Sequence of chain 1.D:
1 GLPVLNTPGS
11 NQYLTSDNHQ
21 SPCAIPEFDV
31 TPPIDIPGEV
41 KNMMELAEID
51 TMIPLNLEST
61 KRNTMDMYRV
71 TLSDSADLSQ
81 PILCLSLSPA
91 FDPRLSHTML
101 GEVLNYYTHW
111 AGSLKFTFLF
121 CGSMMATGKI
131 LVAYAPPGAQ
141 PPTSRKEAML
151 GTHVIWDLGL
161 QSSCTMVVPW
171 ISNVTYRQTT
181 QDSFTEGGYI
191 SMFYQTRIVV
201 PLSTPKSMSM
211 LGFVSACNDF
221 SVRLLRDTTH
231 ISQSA

This small molecule binds to this protein.
Small molecule (SMILES): Cc1cc(CCCCCCCOc2ccc(C3=NCCO3)cc2)on1

Sequence of chain 5.B:
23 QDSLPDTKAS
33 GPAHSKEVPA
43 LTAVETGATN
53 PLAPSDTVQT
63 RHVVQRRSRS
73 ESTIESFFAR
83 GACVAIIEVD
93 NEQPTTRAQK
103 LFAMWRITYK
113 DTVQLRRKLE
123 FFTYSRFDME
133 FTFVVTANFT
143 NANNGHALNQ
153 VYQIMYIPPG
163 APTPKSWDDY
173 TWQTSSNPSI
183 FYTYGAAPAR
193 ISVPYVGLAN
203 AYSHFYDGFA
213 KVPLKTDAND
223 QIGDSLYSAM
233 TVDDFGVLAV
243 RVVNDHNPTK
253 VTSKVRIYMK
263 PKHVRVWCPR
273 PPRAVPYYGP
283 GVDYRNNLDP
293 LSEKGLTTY

Binding-site contacts:
Ligand atom C4A contacts residue SER181 of chain 5.B at 3.8 Å.
Ligand atom C4 contacts residue PHE237 of chain 5.B at 3.1 Å (hydrophobic).
Ligand atom C6C contacts residue PHE237 of chain 5.B at 3.9 Å (hydrophobic).
Ligand atom C6C contacts residue VAL198 of chain 5.B at 3.9 Å (hydrophobic).
Ligand atom C5B contacts residue LEU240 of chain 5.B at 3.5 Å (hydrophobic).
Ligand atom N2 contacts residue TYR204 of chain 5.B at 3.8 Å.
Ligand atom C5A contacts residue ILE182 of chain 5.B at 3.5 Å (hydrophobic).
Ligand atom C6B contacts residue PHE133 of chain 5.B at 3.5 Å (hydrophobic).
Ligand atom C2B contacts residue VAL195 of chain 5.B at 3.9 Å (hydrophobic).
Ligand atom C4A contacts residue ILE182 of chain 5.B at 3.9 Å (hydrophobic).
Ligand atom C2C contacts residue PHE237 of chain 5.B at 3.8 Å (hydrophobic).
Ligand atom C3 contacts residue PHE237 of chain 5.B at 3.7 Å (hydrophobic).
Ligand atom O1B contacts residue ILE109 of chain 5.B at 3.8 Å.
Ligand atom C7C contacts residue TYR158 of chain 5.B at 3.8 Å (hydrophobic).
Ligand atom C5 contacts residue TYR111 of chain 5.B at 3.8 Å (hydrophobic).
Ligand atom C4A contacts residue PRO180 of chain 5.B at 3.3 Å (hydrophobic).
Ligand atom O1A contacts residue PHE135 of chain 5.B at 3.8 Å.
Ligand atom O1 contacts residue PHE129 of chain 5.B at 3.8 Å.
Ligand atom C2A contacts residue TYR158 of chain 5.B at 3.9 Å (hydrophobic).
Ligand atom C4B contacts residue ILE193 of chain 5.B at 3.8 Å (hydrophobic).
Ligand atom N3A contacts residue TYR158 of chain 5.B at 3.7 Å.
Ligand atom C5B contacts residue ILE193 of chain 5.B at 3.9 Å (hydrophobic).
Ligand atom C4B contacts residue TYR158 of chain 5.B at 3.8 Å (hydrophobic).
Ligand atom N2 contacts residue TYR111 of chain 5.B at 3.1 Å.
Ligand atom N3A contacts residue PRO180 of chain 5.B at 3.7 Å.
Ligand atom N3A contacts residue ALA24 of chain 5.D at 3.9 Å.
Ligand atom C4 contacts residue TYR111 of chain 5.B at 3.6 Å (hydrophobic).
Ligand atom C2A contacts residue ILE193 of chain 5.B at 3.9 Å (hydrophobic).
Ligand atom C31 contacts residue PHE237 of chain 5.B at 3.8 Å (hydrophobic).
Ligand atom C3B contacts residue TYR158 of chain 5.B at 3.4 Å (hydrophobic).
Ligand atom C2B contacts residue TYR158 of chain 5.B at 3.5 Å (hydrophobic).
Ligand atom C4C contacts residue VAL198 of chain 5.B at 3.8 Å (hydrophobic).
Ligand atom C3 contacts residue TYR111 of chain 5.B at 3.2 Å (hydrophobic).
Ligand atom C4C contacts residue PHE237 of chain 5.B at 3.6 Å (hydrophobic).
Ligand atom C31 contacts residue TYR111 of chain 5.B at 3.7 Å (hydrophobic).
Ligand atom O1B contacts residue PHE133 of chain 5.B at 3.9 Å.
Ligand atom O1 contacts residue TYR111 of chain 5.B at 3.5 Å.
Ligand atom O1 contacts residue TYR204 of chain 5.B at 3.6 Å.
Ligand atom C5A contacts residue ILE156 of chain 5.B at 3.2 Å (hydrophobic).
Ligand atom C5C contacts residue VAL195 of chain 5.B at 3.8 Å (hydrophobic).

Sequence of chain 5.D:
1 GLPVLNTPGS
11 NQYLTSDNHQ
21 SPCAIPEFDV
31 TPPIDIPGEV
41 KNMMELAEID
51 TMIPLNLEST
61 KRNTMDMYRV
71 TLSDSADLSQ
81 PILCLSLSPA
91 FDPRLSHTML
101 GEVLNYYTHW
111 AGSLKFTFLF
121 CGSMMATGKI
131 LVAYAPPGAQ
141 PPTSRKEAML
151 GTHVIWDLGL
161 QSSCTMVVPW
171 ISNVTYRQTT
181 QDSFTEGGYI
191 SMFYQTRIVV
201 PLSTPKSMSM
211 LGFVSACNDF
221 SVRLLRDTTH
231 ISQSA